Sequence of chain 1.C:
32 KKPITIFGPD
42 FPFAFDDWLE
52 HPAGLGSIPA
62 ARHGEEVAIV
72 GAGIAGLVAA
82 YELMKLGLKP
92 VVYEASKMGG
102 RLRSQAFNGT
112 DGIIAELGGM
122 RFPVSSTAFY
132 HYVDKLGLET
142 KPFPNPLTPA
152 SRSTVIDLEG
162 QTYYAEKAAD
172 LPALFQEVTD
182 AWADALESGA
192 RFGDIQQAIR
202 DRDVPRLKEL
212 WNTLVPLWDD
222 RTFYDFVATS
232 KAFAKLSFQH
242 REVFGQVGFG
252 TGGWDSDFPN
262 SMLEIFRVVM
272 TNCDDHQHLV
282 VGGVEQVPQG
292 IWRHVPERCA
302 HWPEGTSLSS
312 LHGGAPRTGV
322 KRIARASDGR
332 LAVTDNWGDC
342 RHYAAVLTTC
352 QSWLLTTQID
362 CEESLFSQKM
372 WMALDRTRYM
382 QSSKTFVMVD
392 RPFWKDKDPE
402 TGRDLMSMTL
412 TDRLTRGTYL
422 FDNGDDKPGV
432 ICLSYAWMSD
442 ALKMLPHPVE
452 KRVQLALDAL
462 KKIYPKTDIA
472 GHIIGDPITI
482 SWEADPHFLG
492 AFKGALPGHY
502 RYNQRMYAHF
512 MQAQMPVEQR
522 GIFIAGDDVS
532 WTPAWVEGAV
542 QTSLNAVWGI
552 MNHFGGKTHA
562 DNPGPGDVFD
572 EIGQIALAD

A small-molecule ligand and the protein it binds are described below.
Small molecule (SMILES): NC(=[NH2+])NCCC[C@H](N)C(=O)O

Binding-site contacts:
Ligand atom CG contacts residue ARG414 of chain 1.B at 4.4 Å.
Ligand atom CG contacts residue ASP376 of chain 1.C at 4.1 Å.
Ligand atom NH2 contacts residue ARG414 of chain 1.B at 3.2 Å.
Ligand atom NH2 contacts residue GLU160 of chain 1.B at 4.4 Å.
Ligand atom NH2 contacts residue GLN369 of chain 1.C at 4.2 Å.
Ligand atom CG contacts residue GLU364 of chain 1.C at 3.4 Å.
Ligand atom OXT contacts residue ASP376 of chain 1.C at 4.4 Å.
Ligand atom CZ contacts residue ASP413 of chain 1.B at 4.0 Å.
Ligand atom O contacts residue ALA460 of chain 1.B at 4.2 Å.
Ligand atom CD contacts residue ARG414 of chain 1.B at 4.5 Å.
Ligand atom CD contacts residue GLU364 of chain 1.C at 3.7 Å.
Ligand atom CZ contacts residue GLN369 of chain 1.C at 3.7 Å.
Ligand atom OXT contacts residue ARG414 of chain 1.B at 4.0 Å.
Ligand atom CB contacts residue ARG414 of chain 1.B at 4.1 Å.
Ligand atom NH2 contacts residue ASP413 of chain 1.B at 3.4 Å (salt-bridge).
Ligand atom O contacts residue LEU415 of chain 1.B at 3.5 Å (h-bond).
Ligand atom CA contacts residue ASP376 of chain 1.C at 4.0 Å.
Ligand atom CZ contacts residue ARG414 of chain 1.B at 3.6 Å.
Ligand atom CD contacts residue GLN369 of chain 1.C at 3.2 Å.
Ligand atom CG contacts residue TRP372 of chain 1.C at 3.9 Å (hydrophobic).
Ligand atom NE contacts residue GLU364 of chain 1.C at 3.6 Å (salt-bridge).
Ligand atom NH1 contacts residue ASP376 of chain 1.C at 4.5 Å.
Ligand atom C contacts residue LEU415 of chain 1.B at 3.8 Å (hydrophobic).
Ligand atom O contacts residue ARG414 of chain 1.B at 3.2 Å.
Ligand atom CB contacts residue ASP376 of chain 1.C at 3.8 Å.
Ligand atom NH2 contacts residue ASP158 of chain 1.B at 4.2 Å.
Ligand atom NH2 contacts residue GLY161 of chain 1.B at 3.6 Å.
Ligand atom NH1 contacts residue ARG414 of chain 1.B at 4.1 Å.
Ligand atom NE contacts residue ARG414 of chain 1.B at 3.5 Å (salt-bridge).
Ligand atom NH1 contacts residue GLN369 of chain 1.C at 4.4 Å.
Ligand atom OXT contacts residue LEU415 of chain 1.B at 3.2 Å (h-bond).
Ligand atom NH1 contacts residue ASP413 of chain 1.B at 3.5 Å (salt-bridge).
Ligand atom CD contacts residue ASP376 of chain 1.C at 4.4 Å.
Ligand atom CB contacts residue GLU364 of chain 1.C at 4.3 Å.
Ligand atom N contacts residue ASP376 of chain 1.C at 3.2 Å (salt-bridge).
Ligand atom NE contacts residue GLN369 of chain 1.C at 3.0 Å (h-bond).
Ligand atom CD contacts residue TRP372 of chain 1.C at 3.3 Å (hydrophobic).
Ligand atom N contacts residue THR357 of chain 1.C at 3.2 Å.
Ligand atom C contacts residue ARG414 of chain 1.B at 4.0 Å.

Sequence of chain 1.B:
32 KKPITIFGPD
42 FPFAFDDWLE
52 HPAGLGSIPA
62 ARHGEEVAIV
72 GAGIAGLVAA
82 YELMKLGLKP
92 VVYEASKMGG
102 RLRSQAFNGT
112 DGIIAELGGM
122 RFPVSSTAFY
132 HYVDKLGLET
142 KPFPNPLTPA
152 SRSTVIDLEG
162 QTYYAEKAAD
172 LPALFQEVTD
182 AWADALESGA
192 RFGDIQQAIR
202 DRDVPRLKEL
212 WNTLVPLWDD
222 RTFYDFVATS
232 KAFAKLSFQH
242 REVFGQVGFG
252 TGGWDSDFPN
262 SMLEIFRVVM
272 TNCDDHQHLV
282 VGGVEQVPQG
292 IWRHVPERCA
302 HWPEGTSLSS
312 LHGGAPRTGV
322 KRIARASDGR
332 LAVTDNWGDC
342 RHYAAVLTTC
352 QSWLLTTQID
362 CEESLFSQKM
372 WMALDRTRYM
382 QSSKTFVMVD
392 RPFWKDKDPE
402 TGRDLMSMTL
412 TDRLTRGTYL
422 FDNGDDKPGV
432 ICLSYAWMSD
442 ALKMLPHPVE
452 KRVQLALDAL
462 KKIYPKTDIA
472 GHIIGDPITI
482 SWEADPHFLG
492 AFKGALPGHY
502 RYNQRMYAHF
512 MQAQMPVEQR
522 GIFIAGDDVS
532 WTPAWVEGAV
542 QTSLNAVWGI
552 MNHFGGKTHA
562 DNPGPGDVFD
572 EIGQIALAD